A small-molecule ligand and the protein it binds are described below.
Small molecule (SMILES): O=C(O)c1cccnc1Nc1cccc(C(F)(F)F)c1

Binding-site contacts:
Ligand atom C2 contacts residue ALA22 of chain 1.A at 4.1 Å (hydrophobic).
Ligand atom C4 contacts residue ILE9 of chain 1.A at 3.7 Å (hydrophobic).
Ligand atom F2 contacts residue LEU2 of chain 1.A at 3.4 Å.
Ligand atom O7 contacts residue PHE5 of chain 1.A at 3.6 Å.
Ligand atom C11 contacts residue GLY29 of chain 1.A at 3.9 Å.
Ligand atom C2 contacts residue PHE21 of chain 1.A at 3.6 Å (hydrophobic).
Ligand atom O7 contacts residue PHE21 of chain 1.A at 3.7 Å.
Ligand atom N1 contacts residue ALA22 of chain 1.A at 3.9 Å.
Ligand atom C6 contacts residue PHE5 of chain 1.A at 3.7 Å (hydrophobic).
Ligand atom C9 contacts residue LEU2 of chain 1.A at 3.5 Å (hydrophobic).
Ligand atom C15 contacts residue LEU2 of chain 1.A at 3.7 Å (hydrophobic).
Ligand atom F3 contacts residue LYS6 of chain 1.A at 3.3 Å.
Ligand atom C14 contacts residue TYR63 of chain 1.A at 4.0 Å (hydrophobic).
Ligand atom C5 contacts residue LYS6 of chain 1.A at 4.2 Å.
Ligand atom C5 contacts residue TRP18 of chain 1.A at 3.5 Å (hydrophobic).
Ligand atom C4 contacts residue PHE21 of chain 1.A at 4.0 Å (hydrophobic).
Ligand atom C5 contacts residue ALA22 of chain 1.A at 3.9 Å (hydrophobic).
Ligand atom O8 contacts residue CYS28 of chain 1.A at 3.8 Å.
Ligand atom C4 contacts residue TRP18 of chain 1.A at 3.7 Å (hydrophobic).
Ligand atom N2 contacts residue GLY29 of chain 1.A at 3.6 Å.
Ligand atom O7 contacts residue CYS44 of chain 1.A at 3.9 Å.
Ligand atom C3 contacts residue PHE21 of chain 1.A at 3.5 Å (hydrophobic).
Ligand atom C6 contacts residue PHE21 of chain 1.A at 3.7 Å (hydrophobic).
Ligand atom C13 contacts residue TYR63 of chain 1.A at 3.4 Å (hydrophobic).
Ligand atom C3 contacts residue ALA22 of chain 1.A at 4.0 Å (hydrophobic).
Ligand atom C12 contacts residue TYR63 of chain 1.A at 3.7 Å (hydrophobic).
Ligand atom C13 contacts residue GLY29 of chain 1.A at 4.2 Å.
Ligand atom O7 contacts residue CYS28 of chain 1.A at 4.2 Å.
Ligand atom F3 contacts residue LEU2 of chain 1.A at 4.0 Å.
Ligand atom C12 contacts residue GLY29 of chain 1.A at 3.6 Å.
Ligand atom O7 contacts residue PHE100 of chain 1.A at 3.4 Å.
Ligand atom C1 contacts residue ALA22 of chain 1.A at 3.9 Å (hydrophobic).
Ligand atom C2 contacts residue PHE5 of chain 1.A at 3.7 Å (hydrophobic).
Ligand atom C10 contacts residue LEU2 of chain 1.A at 3.7 Å (hydrophobic).
Ligand atom C3 contacts residue PHE5 of chain 1.A at 3.8 Å (hydrophobic).
Ligand atom O8 contacts residue GLY29 of chain 1.A at 3.0 Å (h-bond).
Ligand atom C14 contacts residue LEU2 of chain 1.A at 3.9 Å (hydrophobic).
Ligand atom C6 contacts residue GLY29 of chain 1.A at 3.8 Å.
Ligand atom C3 contacts residue ILE9 of chain 1.A at 3.7 Å (hydrophobic).
Ligand atom C4 contacts residue ALA22 of chain 1.A at 3.9 Å (hydrophobic).

Sequence of chain 1.A:
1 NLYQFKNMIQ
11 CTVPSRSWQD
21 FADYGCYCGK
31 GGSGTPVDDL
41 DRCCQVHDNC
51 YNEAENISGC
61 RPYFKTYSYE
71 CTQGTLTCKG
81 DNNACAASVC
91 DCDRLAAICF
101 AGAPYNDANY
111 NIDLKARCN